Sequence of chain 1.A:
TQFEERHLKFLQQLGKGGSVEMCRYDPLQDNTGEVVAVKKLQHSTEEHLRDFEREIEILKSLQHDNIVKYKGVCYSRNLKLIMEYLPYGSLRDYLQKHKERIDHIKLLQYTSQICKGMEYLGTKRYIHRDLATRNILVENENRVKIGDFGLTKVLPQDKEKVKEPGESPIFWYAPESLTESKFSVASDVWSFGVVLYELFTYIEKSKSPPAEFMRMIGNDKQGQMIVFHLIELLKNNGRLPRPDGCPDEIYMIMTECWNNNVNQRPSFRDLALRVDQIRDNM

Binding-site contacts:
Ligand atom N23 contacts residue VAL44 of chain 1.A at 3.5 Å.
Ligand atom N30 contacts residue TYR112 of chain 1.A at 3.4 Å.
Ligand atom N13 contacts residue LEU36 of chain 1.A at 3.2 Å (h-bond).
Ligand atom C1 contacts residue ASN162 of chain 1.A at 3.4 Å.
Ligand atom N18 contacts residue GLY116 of chain 1.A at 3.8 Å.
Ligand atom C12 contacts residue LEU36 of chain 1.A at 3.7 Å (hydrophobic).
Ligand atom C22 contacts residue LEU164 of chain 1.A at 3.5 Å (hydrophobic).
Ligand atom C21 contacts residue LEU164 of chain 1.A at 3.7 Å (hydrophobic).
Ligand atom C26 contacts residue GLU111 of chain 1.A at 3.3 Å.
Ligand atom C24 contacts residue VAL44 of chain 1.A at 3.8 Å (hydrophobic).
Ligand atom N27 contacts residue LEU164 of chain 1.A at 3.4 Å.
Ligand atom C10 contacts residue ARG161 of chain 1.A at 3.2 Å.
Ligand atom C2 contacts residue GLY39 of chain 1.A at 3.8 Å.
Ligand atom N30 contacts residue LEU113 of chain 1.A at 2.8 Å (h-bond).
Ligand atom C19 contacts residue SER117 of chain 1.A at 3.9 Å.
Ligand atom C1 contacts residue ASP175 of chain 1.A at 3.2 Å.
Ligand atom C1 contacts residue GLY39 of chain 1.A at 3.5 Å.
Ligand atom O7 contacts residue LYS38 of chain 1.A at 3.0 Å (salt-bridge).
Ligand atom N30 contacts residue GLY116 of chain 1.A at 3.8 Å.
Ligand atom N23 contacts residue LEU164 of chain 1.A at 3.7 Å.
Ligand atom C29 contacts residue LEU113 of chain 1.A at 3.6 Å (hydrophobic).
Ligand atom C5 contacts residue ASN162 of chain 1.A at 3.7 Å.
Ligand atom C5 contacts residue ARG161 of chain 1.A at 3.7 Å.
Ligand atom C5 contacts residue GLY174 of chain 1.A at 3.9 Å.
Ligand atom C24 contacts residue GLY174 of chain 1.A at 3.9 Å.
Ligand atom C5 contacts residue ASP175 of chain 1.A at 3.6 Å.
Ligand atom C25 contacts residue LEU164 of chain 1.A at 3.8 Å (hydrophobic).
Ligand atom C2 contacts residue ASP175 of chain 1.A at 3.2 Å.
Ligand atom C15 contacts residue LEU36 of chain 1.A at 3.5 Å (hydrophobic).
Ligand atom C26 contacts residue ALA61 of chain 1.A at 3.6 Å (hydrophobic).
Ligand atom C24 contacts residue LEU164 of chain 1.A at 3.8 Å (hydrophobic).
Ligand atom N27 contacts residue ALA61 of chain 1.A at 3.8 Å.
Ligand atom C25 contacts residue MET110 of chain 1.A at 3.5 Å (hydrophobic).
Ligand atom C24 contacts residue MET110 of chain 1.A at 3.8 Å (hydrophobic).
Ligand atom C26 contacts residue LEU164 of chain 1.A at 3.6 Å (hydrophobic).
Ligand atom O7 contacts residue GLY39 of chain 1.A at 3.9 Å.
Ligand atom N28 contacts residue LEU113 of chain 1.A at 3.2 Å (h-bond).
Ligand atom C17 contacts residue LEU164 of chain 1.A at 3.7 Å (hydrophobic).
Ligand atom N20 contacts residue LEU36 of chain 1.A at 3.5 Å (h-bond).
Ligand atom C8 contacts residue ARG161 of chain 1.A at 3.8 Å.

The small molecule below binds the protein below.
Small molecule (SMILES): CCN(CC)C(=O)[C@H]1CCCN(c2cc(-c3c(N)nn4cccnc34)ncn2)C1